Sequence of chain 34.D:
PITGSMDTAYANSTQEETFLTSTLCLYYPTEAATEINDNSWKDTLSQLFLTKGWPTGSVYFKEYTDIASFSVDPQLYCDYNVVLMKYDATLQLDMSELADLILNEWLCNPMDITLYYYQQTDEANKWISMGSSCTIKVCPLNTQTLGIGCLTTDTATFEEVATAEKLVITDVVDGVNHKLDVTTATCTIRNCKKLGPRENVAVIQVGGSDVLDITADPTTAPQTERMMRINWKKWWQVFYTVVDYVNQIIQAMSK

Binding-site contacts:
Ligand atom C5 contacts residue ASN12 of chain 34.D at 4.1 Å.
Ligand atom O5 contacts residue ASN12 of chain 34.D at 2.7 Å (h-bond).
Ligand atom C7 contacts residue ASN12 of chain 34.D at 3.9 Å.
Ligand atom O7 contacts residue ASN12 of chain 34.D at 3.6 Å.
Ligand atom C1 contacts residue ASN12 of chain 34.D at 2.2 Å.
Ligand atom C2 contacts residue ASN12 of chain 34.D at 3.3 Å.
Ligand atom N2 contacts residue ASN12 of chain 34.D at 3.8 Å.

This small molecule binds to this protein.
Small molecule (SMILES): CC(=O)N[C@H]1[C@H](O[C@H]2[C@H](O)[C@@H](NC(C)=O)CO[C@@H]2CO)O[C@H](CO)[C@@H](O)[C@@H]1O